A small-molecule ligand and the protein it binds are described below.
Small molecule (SMILES): CCCC(=O)NCCCC[C@@H](C=O)NC(=O)CNC(=O)CN

Sequence of chain 1.A:
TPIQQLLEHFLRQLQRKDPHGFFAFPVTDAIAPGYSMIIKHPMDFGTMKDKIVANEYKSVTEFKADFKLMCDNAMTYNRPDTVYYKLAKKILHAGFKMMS

Binding-site contacts:
Ligand atom N contacts residue TYR84 of chain 1.A at 4.3 Å.
Ligand atom CE contacts residue ALA39 of chain 1.A at 4.1 Å (hydrophobic).
Ligand atom CAA contacts residue ALA81 of chain 1.A at 4.3 Å (hydrophobic).
Ligand atom O contacts residue TYR84 of chain 1.A at 3.5 Å (h-bond).
Ligand atom O contacts residue PRO40 of chain 1.A at 3.5 Å.
Ligand atom CAA contacts residue ASN85 of chain 1.A at 4.3 Å.
Ligand atom OAD contacts residue TYR42 of chain 1.A at 4.1 Å.
Ligand atom CG contacts residue ASN85 of chain 1.A at 4.3 Å.
Ligand atom NZ contacts residue ASN85 of chain 1.A at 4.1 Å.
Ligand atom CAJ contacts residue PHE29 of chain 1.A at 3.5 Å (hydrophobic).
Ligand atom CAF contacts residue PHE30 of chain 1.A at 3.6 Å (hydrophobic).
Ligand atom C contacts residue TYR84 of chain 1.A at 3.5 Å (hydrophobic).
Ligand atom OAD contacts residue ASN85 of chain 1.A at 3.0 Å (h-bond).
Ligand atom OAD contacts residue VAL34 of chain 1.A at 4.0 Å.
Ligand atom CD contacts residue ASN85 of chain 1.A at 3.9 Å.
Ligand atom N contacts residue TYR84 of chain 1.A at 3.9 Å.
Ligand atom OAD contacts residue TYR84 of chain 1.A at 4.5 Å.
Ligand atom C contacts residue PRO40 of chain 1.A at 4.4 Å (hydrophobic).
Ligand atom CG contacts residue TYR84 of chain 1.A at 4.2 Å (hydrophobic).
Ligand atom CB contacts residue TYR91 of chain 1.A at 4.0 Å (hydrophobic).
Ligand atom CAN contacts residue ASN85 of chain 1.A at 3.7 Å.
Ligand atom CA contacts residue TYR84 of chain 1.A at 3.5 Å (hydrophobic).
Ligand atom CE contacts residue ASN85 of chain 1.A at 3.6 Å.
Ligand atom CAN contacts residue VAL34 of chain 1.A at 3.7 Å (hydrophobic).
Ligand atom CG contacts residue ALA39 of chain 1.A at 3.9 Å (hydrophobic).
Ligand atom CAJ contacts residue VAL34 of chain 1.A at 3.6 Å (hydrophobic).
Ligand atom CAF contacts residue ALA81 of chain 1.A at 4.3 Å (hydrophobic).
Ligand atom CD contacts residue ILE38 of chain 1.A at 4.5 Å (hydrophobic).
Ligand atom CE contacts residue TYR84 of chain 1.A at 4.1 Å (hydrophobic).
Ligand atom NZ contacts residue VAL34 of chain 1.A at 4.1 Å.
Ligand atom OAD contacts residue ALA81 of chain 1.A at 4.2 Å.
Ligand atom CAA contacts residue PHE29 of chain 1.A at 4.0 Å (hydrophobic).
Ligand atom CB contacts residue ILE38 of chain 1.A at 4.1 Å (hydrophobic).
Ligand atom CA contacts residue ILE38 of chain 1.A at 4.0 Å (hydrophobic).
Ligand atom CD contacts residue TYR91 of chain 1.A at 4.0 Å (hydrophobic).
Ligand atom N contacts residue ASN85 of chain 1.A at 4.5 Å.
Ligand atom CG contacts residue ILE38 of chain 1.A at 3.7 Å (hydrophobic).
Ligand atom CAA contacts residue TYR91 of chain 1.A at 3.7 Å (hydrophobic).
Ligand atom CAA contacts residue PHE30 of chain 1.A at 4.0 Å (hydrophobic).
Ligand atom CAF contacts residue PHE29 of chain 1.A at 3.7 Å (hydrophobic).